This small molecule binds to this protein.
Small molecule (SMILES): N=C(N)NCCC[C@H](NC(=O)CCC(=O)O)C(=O)O

Binding-site contacts:
Ligand atom NH2 contacts residue HIS259 of chain 1.B at 3.2 Å (h-bond).
Ligand atom CG contacts residue ARG149 of chain 1.B at 3.3 Å.
Ligand atom CZ contacts residue SER376 of chain 1.B at 3.5 Å.
Ligand atom O contacts residue ARG149 of chain 1.B at 3.2 Å (salt-bridge).
Ligand atom N contacts residue ASN36 of chain 1.B at 3.2 Å (h-bond).
Ligand atom O contacts residue ARG223 of chain 1.B at 2.8 Å (salt-bridge).
Ligand atom NH2 contacts residue ASP261 of chain 1.B at 2.5 Å (salt-bridge).
Ligand atom N contacts residue TRP118 of chain 1.B at 3.3 Å.
Ligand atom CV contacts residue TRP118 of chain 1.B at 3.4 Å (hydrophobic).
Ligand atom NE contacts residue HIS259 of chain 1.B at 3.3 Å (h-bond).
Ligand atom CD contacts residue GLY371 of chain 1.B at 3.4 Å.
Ligand atom CB contacts residue ASN36 of chain 1.B at 3.5 Å.
Ligand atom CY contacts residue ASN370 of chain 1.B at 3.0 Å.
Ligand atom OD2 contacts residue HIS28 of chain 1.B at 3.3 Å (h-bond).
Ligand atom CZ contacts residue HIS259 of chain 1.B at 3.0 Å.
Ligand atom NE contacts residue ASN121 of chain 1.B at 3.1 Å (h-bond).
Ligand atom NH2 contacts residue ASN121 of chain 1.B at 3.4 Å (h-bond).
Ligand atom O2 contacts residue ARG223 of chain 1.B at 2.7 Å (salt-bridge).
Ligand atom OXT contacts residue SER33 of chain 1.B at 3.3 Å (h-bond).
Ligand atom N contacts residue ASN370 of chain 1.B at 3.0 Å (h-bond).
Ligand atom OD1 contacts residue SER39 of chain 1.B at 2.6 Å (h-bond).
Ligand atom OD2 contacts residue ALA30 of chain 1.B at 2.9 Å (h-bond).
Ligand atom OD1 contacts residue GLY31 of chain 1.B at 3.0 Å (h-bond).
Ligand atom CA contacts residue TRP118 of chain 1.B at 3.4 Å (hydrophobic).
Ligand atom CZ contacts residue ASP261 of chain 1.B at 3.3 Å.
Ligand atom O2 contacts residue SER33 of chain 1.B at 2.7 Å (h-bond).
Ligand atom OXT contacts residue HIS148 of chain 1.B at 2.7 Å (h-bond).
Ligand atom C contacts residue ARG223 of chain 1.B at 3.4 Å.
Ligand atom OD1 contacts residue ASN370 of chain 1.B at 3.4 Å (h-bond).
Ligand atom NH1 contacts residue HIS259 of chain 1.B at 3.3 Å (h-bond).
Ligand atom NH2 contacts residue ALA188 of chain 1.B at 3.2 Å.
Ligand atom OD1 contacts residue LEU32 of chain 1.B at 2.9 Å (h-bond).
Ligand atom CD contacts residue PHE258 of chain 1.B at 3.5 Å (hydrophobic).
Ligand atom CX contacts residue ASN370 of chain 1.B at 3.4 Å.
Ligand atom OD2 contacts residue ASN370 of chain 1.B at 3.1 Å (h-bond).
Ligand atom CV contacts residue SER33 of chain 1.B at 3.4 Å.
Ligand atom NH1 contacts residue ASP261 of chain 1.B at 2.9 Å (salt-bridge).
Ligand atom CB contacts residue ASN370 of chain 1.B at 3.5 Å.
Ligand atom O2 contacts residue ASN36 of chain 1.B at 3.3 Å (h-bond).
Ligand atom CG contacts residue TRP118 of chain 1.B at 3.4 Å (hydrophobic).

Sequence of chain 1.B:
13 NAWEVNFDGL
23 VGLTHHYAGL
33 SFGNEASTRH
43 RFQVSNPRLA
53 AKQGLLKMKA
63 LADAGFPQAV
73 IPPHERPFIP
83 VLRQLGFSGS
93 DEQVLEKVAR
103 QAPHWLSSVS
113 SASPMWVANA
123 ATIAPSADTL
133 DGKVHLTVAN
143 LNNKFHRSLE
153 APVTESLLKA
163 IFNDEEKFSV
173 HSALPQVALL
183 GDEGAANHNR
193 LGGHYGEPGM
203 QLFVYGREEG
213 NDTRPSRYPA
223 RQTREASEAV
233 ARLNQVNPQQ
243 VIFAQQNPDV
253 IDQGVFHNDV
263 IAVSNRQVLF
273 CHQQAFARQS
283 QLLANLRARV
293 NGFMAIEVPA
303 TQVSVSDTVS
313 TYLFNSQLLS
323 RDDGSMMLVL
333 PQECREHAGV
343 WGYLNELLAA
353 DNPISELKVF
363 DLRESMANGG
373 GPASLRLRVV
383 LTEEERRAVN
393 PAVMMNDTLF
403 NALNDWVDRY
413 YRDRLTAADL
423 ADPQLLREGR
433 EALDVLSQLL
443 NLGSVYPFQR